This small molecule binds to this protein.
Small molecule (SMILES): Cc1c(C(=O)O)oc2ccccc12

Sequence of chain 1.A:
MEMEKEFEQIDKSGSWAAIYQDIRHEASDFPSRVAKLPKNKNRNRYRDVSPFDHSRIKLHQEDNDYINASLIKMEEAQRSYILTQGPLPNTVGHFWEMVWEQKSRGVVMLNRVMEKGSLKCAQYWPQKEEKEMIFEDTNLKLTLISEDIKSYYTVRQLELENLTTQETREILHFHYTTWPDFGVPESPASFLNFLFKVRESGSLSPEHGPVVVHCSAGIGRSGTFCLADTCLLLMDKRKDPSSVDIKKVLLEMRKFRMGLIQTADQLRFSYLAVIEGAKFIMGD

Binding-site contacts:
Ligand atom C01 contacts residue GLN157 of chain 1.A at 4.1 Å.
Ligand atom C02 contacts residue GLU170 of chain 1.A at 4.3 Å.
Ligand atom C01 contacts residue ILE145 of chain 1.A at 4.2 Å (hydrophobic).
Ligand atom C02 contacts residue ILE145 of chain 1.A at 3.6 Å (hydrophobic).
Ligand atom C10 contacts residue GLN157 of chain 1.A at 4.1 Å.
Ligand atom C05 contacts residue ILE145 of chain 1.A at 3.8 Å (hydrophobic).
Ligand atom C03 contacts residue ILE145 of chain 1.A at 3.6 Å (hydrophobic).
Ligand atom O13 contacts residue ILE145 of chain 1.A at 3.6 Å.
Ligand atom O12 contacts residue ILE145 of chain 1.A at 4.0 Å.
Ligand atom O04 contacts residue ILE145 of chain 1.A at 3.8 Å.
Ligand atom C08 contacts residue GLN157 of chain 1.A at 4.1 Å.
Ligand atom C09 contacts residue ILE145 of chain 1.A at 4.4 Å (hydrophobic).
Ligand atom C11 contacts residue GLU159 of chain 1.A at 4.1 Å.
Ligand atom O12 contacts residue LEU158 of chain 1.A at 4.4 Å.
Ligand atom O12 contacts residue GLU170 of chain 1.A at 4.1 Å.
Ligand atom O12 contacts residue GLU159 of chain 1.A at 3.6 Å.
Ligand atom C01 contacts residue GLU170 of chain 1.A at 3.1 Å.
Ligand atom O13 contacts residue GLU159 of chain 1.A at 3.8 Å.
Ligand atom C02 contacts residue GLN157 of chain 1.A at 4.4 Å.
Ligand atom C09 contacts residue GLN157 of chain 1.A at 3.4 Å.
Ligand atom C10 contacts residue ILE145 of chain 1.A at 3.7 Å (hydrophobic).
Ligand atom C11 contacts residue ILE145 of chain 1.A at 3.8 Å (hydrophobic).